This small molecule binds to this protein.
Small molecule (SMILES): CC(=O)N[C@H]1[C@@H](O[C@H]2[C@H](O)[C@@H](NC(C)=O)CO[C@@H]2CO)O[C@H](CO)[C@@H](O)[C@@H]1O

Binding-site contacts:
Ligand atom C1 contacts residue TYR32 of chain 1.A at 4.1 Å (hydrophobic).
Ligand atom C6 contacts residue TYR32 of chain 1.A at 4.1 Å (hydrophobic).
Ligand atom O5 contacts residue TYR32 of chain 1.A at 3.3 Å (h-bond).
Ligand atom C5 contacts residue TYR32 of chain 1.A at 4.3 Å (hydrophobic).
Ligand atom O7 contacts residue ASN59 of chain 1.A at 4.3 Å.
Ligand atom C4 contacts residue ASN59 of chain 1.A at 4.1 Å.
Ligand atom C1 contacts residue ASN59 of chain 1.A at 1.4 Å.
Ligand atom C3 contacts residue ASN59 of chain 1.A at 3.8 Å.
Ligand atom C5 contacts residue ASN59 of chain 1.A at 3.6 Å.
Ligand atom N2 contacts residue GLN68 of chain 1.A at 4.3 Å.
Ligand atom O7 contacts residue GLN68 of chain 1.A at 3.2 Å (h-bond).
Ligand atom C8 contacts residue TYR460 of chain 1.A at 3.5 Å (hydrophobic).
Ligand atom C7 contacts residue GLN68 of chain 1.A at 4.2 Å.
Ligand atom O6 contacts residue GLU31 of chain 1.A at 2.6 Å (salt-bridge).
Ligand atom O5 contacts residue GLN68 of chain 1.A at 4.2 Å.
Ligand atom C6 contacts residue GLU31 of chain 1.A at 3.2 Å.
Ligand atom C7 contacts residue ASN59 of chain 1.A at 3.9 Å.
Ligand atom C2 contacts residue ASN59 of chain 1.A at 2.5 Å.
Ligand atom O6 contacts residue TYR32 of chain 1.A at 3.5 Å.
Ligand atom C2 contacts residue GLN68 of chain 1.A at 3.9 Å.
Ligand atom N2 contacts residue ASN59 of chain 1.A at 3.1 Å (h-bond).
Ligand atom O5 contacts residue ASN59 of chain 1.A at 2.2 Å (h-bond).
Ligand atom C1 contacts residue GLN68 of chain 1.A at 3.8 Å.

Sequence of chain 1.A:
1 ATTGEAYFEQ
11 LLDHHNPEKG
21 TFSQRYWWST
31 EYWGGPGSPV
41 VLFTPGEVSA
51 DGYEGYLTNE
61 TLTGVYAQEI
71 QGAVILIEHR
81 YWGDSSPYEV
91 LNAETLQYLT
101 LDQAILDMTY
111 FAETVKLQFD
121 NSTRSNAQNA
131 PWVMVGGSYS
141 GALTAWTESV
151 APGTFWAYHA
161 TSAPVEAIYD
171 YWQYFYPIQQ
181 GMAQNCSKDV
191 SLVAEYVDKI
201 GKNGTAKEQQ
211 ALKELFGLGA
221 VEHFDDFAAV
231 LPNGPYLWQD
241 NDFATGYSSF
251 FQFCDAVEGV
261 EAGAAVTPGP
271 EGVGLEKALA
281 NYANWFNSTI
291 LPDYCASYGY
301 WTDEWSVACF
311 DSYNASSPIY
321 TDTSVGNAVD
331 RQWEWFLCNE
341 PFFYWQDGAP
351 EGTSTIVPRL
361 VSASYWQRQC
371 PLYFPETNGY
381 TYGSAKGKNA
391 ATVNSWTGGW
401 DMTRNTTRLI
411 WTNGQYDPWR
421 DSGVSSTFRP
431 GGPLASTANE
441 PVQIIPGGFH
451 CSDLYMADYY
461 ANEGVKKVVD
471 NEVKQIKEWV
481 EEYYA